The protein below binds the small molecule below.
Small molecule (SMILES): CC(=O)N[C@H]1[C@H](O[C@H]2[C@H](O)[C@@H](NC(C)=O)CO[C@@H]2CO)O[C@H](CO)[C@@H](O)[C@@H]1O

Binding-site contacts:
Ligand atom C8 contacts residue CYS15 of chain 1.A at 4.0 Å (hydrophobic).
Ligand atom C1 contacts residue ASN137 of chain 1.A at 4.3 Å.
Ligand atom O7 contacts residue ASN17 of chain 1.A at 4.0 Å.
Ligand atom C6 contacts residue ASN137 of chain 1.A at 3.6 Å.
Ligand atom C8 contacts residue ASN17 of chain 1.A at 3.5 Å.
Ligand atom O6 contacts residue ASN137 of chain 1.A at 4.3 Å.
Ligand atom C5 contacts residue ASN137 of chain 1.A at 4.0 Å.
Ligand atom C2 contacts residue ASN17 of chain 1.A at 2.6 Å.
Ligand atom C5 contacts residue ASN17 of chain 1.A at 3.7 Å.
Ligand atom N2 contacts residue CYS15 of chain 1.A at 4.3 Å.
Ligand atom C4 contacts residue ASN17 of chain 1.A at 4.2 Å.
Ligand atom N2 contacts residue ASN17 of chain 1.A at 2.6 Å (h-bond).
Ligand atom C3 contacts residue ASN17 of chain 1.A at 3.9 Å.
Ligand atom C1 contacts residue ASN17 of chain 1.A at 1.4 Å.
Ligand atom O5 contacts residue ASN137 of chain 1.A at 3.6 Å (h-bond).
Ligand atom C7 contacts residue ASN17 of chain 1.A at 3.2 Å.
Ligand atom O5 contacts residue ASN17 of chain 1.A at 2.3 Å (h-bond).

Sequence of chain 1.A:
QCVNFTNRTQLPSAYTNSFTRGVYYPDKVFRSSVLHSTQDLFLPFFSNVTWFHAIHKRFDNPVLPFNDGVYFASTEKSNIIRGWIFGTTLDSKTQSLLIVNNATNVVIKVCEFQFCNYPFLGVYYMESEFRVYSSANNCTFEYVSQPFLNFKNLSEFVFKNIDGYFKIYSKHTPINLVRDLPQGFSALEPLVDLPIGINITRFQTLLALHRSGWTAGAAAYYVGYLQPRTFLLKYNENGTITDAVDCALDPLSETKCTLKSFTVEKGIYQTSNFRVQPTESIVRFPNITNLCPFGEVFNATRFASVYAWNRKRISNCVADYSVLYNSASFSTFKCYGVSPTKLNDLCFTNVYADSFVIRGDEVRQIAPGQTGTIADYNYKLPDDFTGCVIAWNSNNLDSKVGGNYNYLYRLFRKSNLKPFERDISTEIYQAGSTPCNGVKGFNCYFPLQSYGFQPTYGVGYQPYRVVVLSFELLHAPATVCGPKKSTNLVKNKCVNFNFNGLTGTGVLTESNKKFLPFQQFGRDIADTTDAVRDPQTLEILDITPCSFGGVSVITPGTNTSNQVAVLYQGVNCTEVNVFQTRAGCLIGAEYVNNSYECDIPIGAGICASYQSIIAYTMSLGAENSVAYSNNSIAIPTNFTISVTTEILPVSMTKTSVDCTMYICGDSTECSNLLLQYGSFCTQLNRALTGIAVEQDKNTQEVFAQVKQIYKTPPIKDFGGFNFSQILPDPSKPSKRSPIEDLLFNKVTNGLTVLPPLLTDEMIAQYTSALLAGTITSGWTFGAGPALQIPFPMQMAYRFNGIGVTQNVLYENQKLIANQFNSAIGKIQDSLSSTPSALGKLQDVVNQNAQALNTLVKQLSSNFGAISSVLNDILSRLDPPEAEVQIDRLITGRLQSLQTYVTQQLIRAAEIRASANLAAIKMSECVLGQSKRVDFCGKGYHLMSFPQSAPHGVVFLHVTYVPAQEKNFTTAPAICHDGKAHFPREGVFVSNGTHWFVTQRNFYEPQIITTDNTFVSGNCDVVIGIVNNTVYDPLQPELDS